A protein and the small-molecule ligand that binds it are described below.
Small molecule (SMILES): O=C(N[C@H](CO)[C@H](O)c1ccc([N+](=O)[O-])cc1)C(Cl)Cl

Sequence of chain 3.A:
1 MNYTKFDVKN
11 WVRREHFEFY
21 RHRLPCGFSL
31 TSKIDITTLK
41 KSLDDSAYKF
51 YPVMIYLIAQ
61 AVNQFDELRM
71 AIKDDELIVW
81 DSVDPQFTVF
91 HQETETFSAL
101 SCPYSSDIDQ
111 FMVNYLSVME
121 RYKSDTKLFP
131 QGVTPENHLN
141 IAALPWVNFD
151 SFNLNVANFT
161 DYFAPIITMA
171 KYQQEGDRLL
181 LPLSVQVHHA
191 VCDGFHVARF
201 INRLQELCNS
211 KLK

Binding-site contacts:
Ligand atom C10 contacts residue ILE166 of chain 3.A at 3.8 Å (hydrophobic).
Ligand atom O9B contacts residue VAL156 of chain 3.A at 3.2 Å.
Ligand atom C8 contacts residue LEU154 of chain 3.A at 3.9 Å (hydrophobic).
Ligand atom C2 contacts residue TYR20 of chain 1.A at 3.5 Å (hydrophobic).
Ligand atom O9B contacts residue LEU24 of chain 1.A at 3.7 Å.
Ligand atom C3 contacts residue TYR20 of chain 1.A at 3.8 Å (hydrophobic).
Ligand atom C8 contacts residue LEU24 of chain 1.A at 4.0 Å (hydrophobic).
Ligand atom C1 contacts residue ASN140 of chain 3.A at 4.1 Å.
Ligand atom O5 contacts residue ALA142 of chain 3.A at 3.8 Å.
Ligand atom N2 contacts residue TYR20 of chain 1.A at 3.9 Å.
Ligand atom O9A contacts residue TYR162 of chain 3.A at 3.5 Å.
Ligand atom C11 contacts residue ILE166 of chain 3.A at 4.0 Å (hydrophobic).
Ligand atom C11 contacts residue LEU154 of chain 3.A at 4.0 Å (hydrophobic).
Ligand atom CL2 contacts residue ALA99 of chain 3.A at 3.3 Å.
Ligand atom O4 contacts residue HIS189 of chain 1.A at 3.1 Å (h-bond).
Ligand atom O5 contacts residue LEU154 of chain 3.A at 4.2 Å.
Ligand atom C3 contacts residue HIS189 of chain 1.A at 4.1 Å.
Ligand atom C7 contacts residue CYS26 of chain 1.A at 4.3 Å (hydrophobic).
Ligand atom O2 contacts residue PHE19 of chain 1.A at 4.3 Å.
Ligand atom C4 contacts residue HIS189 of chain 1.A at 3.9 Å.
Ligand atom C4 contacts residue PHE97 of chain 3.A at 4.0 Å (hydrophobic).
Ligand atom O9A contacts residue LEU24 of chain 1.A at 4.2 Å.
Ligand atom CL2 contacts residue PHE129 of chain 3.A at 3.6 Å.
Ligand atom N9 contacts residue LEU24 of chain 1.A at 3.8 Å.
Ligand atom C6 contacts residue LEU154 of chain 3.A at 3.5 Å (hydrophobic).
Ligand atom C8 contacts residue CYS26 of chain 1.A at 4.2 Å (hydrophobic).
Ligand atom C9 contacts residue LEU154 of chain 3.A at 4.3 Å (hydrophobic).
Ligand atom CL1 contacts residue ASN140 of chain 3.A at 3.8 Å.
Ligand atom C9 contacts residue LEU24 of chain 1.A at 4.1 Å (hydrophobic).
Ligand atom CL2 contacts residue TYR20 of chain 1.A at 4.2 Å.
Ligand atom O2 contacts residue TYR20 of chain 1.A at 2.9 Å (h-bond).
Ligand atom N9 contacts residue ILE166 of chain 3.A at 3.9 Å.
Ligand atom C4 contacts residue TYR20 of chain 1.A at 4.0 Å (hydrophobic).
Ligand atom CL1 contacts residue GLN86 of chain 3.A at 4.1 Å.
Ligand atom O4 contacts residue PHE97 of chain 3.A at 4.3 Å.
Ligand atom C9 contacts residue ILE166 of chain 3.A at 4.1 Å (hydrophobic).
Ligand atom C5 contacts residue LEU154 of chain 3.A at 3.9 Å (hydrophobic).
Ligand atom C7 contacts residue LEU154 of chain 3.A at 3.5 Å (hydrophobic).
Ligand atom O9A contacts residue ILE166 of chain 3.A at 3.9 Å.
Ligand atom C4 contacts residue THR88 of chain 3.A at 3.9 Å.

Sequence of chain 1.A:
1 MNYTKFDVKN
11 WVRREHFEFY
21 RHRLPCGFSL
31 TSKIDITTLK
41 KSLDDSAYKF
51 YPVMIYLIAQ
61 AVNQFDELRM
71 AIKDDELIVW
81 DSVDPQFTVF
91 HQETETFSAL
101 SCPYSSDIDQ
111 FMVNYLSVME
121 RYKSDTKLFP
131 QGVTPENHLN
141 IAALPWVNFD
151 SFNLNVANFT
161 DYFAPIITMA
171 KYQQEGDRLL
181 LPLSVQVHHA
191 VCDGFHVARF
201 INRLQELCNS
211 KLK